Binding-site contacts:
Ligand atom C15 contacts residue PLM1 of chain 1.P at 4.2 Å.
Ligand atom C7 contacts residue PLM1 of chain 1.P at 4.4 Å.
Ligand atom C21 contacts residue LEU52 of chain 1.A at 4.0 Å (hydrophobic).
Ligand atom C21 contacts residue VAL55 of chain 1.A at 3.9 Å (hydrophobic).
Ligand atom C25 contacts residue PLM1 of chain 1.P at 4.0 Å.
Ligand atom C27 contacts residue VAL51 of chain 1.A at 4.4 Å (hydrophobic).
Ligand atom C4 contacts residue PLM1 of chain 1.P at 3.9 Å.
Ligand atom C23 contacts residue LEU52 of chain 1.A at 4.3 Å (hydrophobic).
Ligand atom C18 contacts residue PHE56 of chain 1.A at 4.0 Å (hydrophobic).
Ligand atom C9 contacts residue VAL59 of chain 1.A at 4.5 Å (hydrophobic).
Ligand atom C3 contacts residue LEU474 of chain 1.A at 3.9 Å (hydrophobic).
Ligand atom C12 contacts residue PHE56 of chain 1.A at 3.5 Å (hydrophobic).
Ligand atom C12 contacts residue VAL59 of chain 1.A at 4.2 Å (hydrophobic).
Ligand atom C19 contacts residue PHE56 of chain 1.A at 4.1 Å (hydrophobic).
Ligand atom C1 contacts residue LEU60 of chain 1.A at 4.0 Å (hydrophobic).
Ligand atom O1 contacts residue PLM1 of chain 1.P at 4.3 Å.
Ligand atom C11 contacts residue VAL59 of chain 1.A at 3.8 Å (hydrophobic).
Ligand atom C11 contacts residue PHE56 of chain 1.A at 3.8 Å (hydrophobic).
Ligand atom C6 contacts residue PLM1 of chain 1.P at 4.0 Å.
Ligand atom C26 contacts residue PLM1 of chain 1.P at 3.8 Å.
Ligand atom C2 contacts residue LEU60 of chain 1.A at 3.9 Å (hydrophobic).
Ligand atom C19 contacts residue LEU475 of chain 1.A at 4.3 Å (hydrophobic).
Ligand atom C2 contacts residue LEU474 of chain 1.A at 3.9 Å (hydrophobic).
Ligand atom C23 contacts residue PLM1 of chain 1.P at 4.2 Å.
Ligand atom C13 contacts residue PHE56 of chain 1.A at 4.4 Å (hydrophobic).
Ligand atom C21 contacts residue PHE56 of chain 1.A at 3.9 Å (hydrophobic).
Ligand atom C24 contacts residue PLM1 of chain 1.P at 3.8 Å.
Ligand atom C27 contacts residue VAL55 of chain 1.A at 4.0 Å (hydrophobic).
Ligand atom C16 contacts residue PLM1 of chain 1.P at 4.2 Å.
Ligand atom O1 contacts residue LEU474 of chain 1.A at 3.2 Å (h-bond).
Ligand atom C27 contacts residue LEU91 of chain 1.A at 3.8 Å (hydrophobic).
Ligand atom C22 contacts residue VAL55 of chain 1.A at 4.3 Å (hydrophobic).
Ligand atom C4 contacts residue LEU474 of chain 1.A at 3.9 Å (hydrophobic).

Sequence of chain 1.A:
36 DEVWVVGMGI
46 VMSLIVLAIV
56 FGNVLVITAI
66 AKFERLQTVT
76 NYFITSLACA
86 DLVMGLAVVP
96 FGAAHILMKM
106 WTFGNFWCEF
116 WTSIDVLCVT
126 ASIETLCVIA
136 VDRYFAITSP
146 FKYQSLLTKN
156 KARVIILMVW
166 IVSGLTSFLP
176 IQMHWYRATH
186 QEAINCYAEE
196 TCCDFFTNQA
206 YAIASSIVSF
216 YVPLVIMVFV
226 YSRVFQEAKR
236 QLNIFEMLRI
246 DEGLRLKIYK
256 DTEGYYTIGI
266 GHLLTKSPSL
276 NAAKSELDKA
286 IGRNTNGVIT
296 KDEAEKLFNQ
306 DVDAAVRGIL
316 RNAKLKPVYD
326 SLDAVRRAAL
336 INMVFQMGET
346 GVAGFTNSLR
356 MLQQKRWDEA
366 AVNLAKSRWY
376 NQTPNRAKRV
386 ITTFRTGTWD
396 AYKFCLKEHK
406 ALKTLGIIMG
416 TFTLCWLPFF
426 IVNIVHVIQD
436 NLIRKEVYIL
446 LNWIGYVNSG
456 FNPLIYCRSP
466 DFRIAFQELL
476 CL

A small-molecule ligand and the protein it binds are described below.
Small molecule (SMILES): CC(C)CCC[C@@H](C)[C@H]1CC[C@H]2[C@@H]3CC=C4C[C@@H](O)CC[C@]4(C)[C@H]3CC[C@]12C